Sequence of chain 1.B:
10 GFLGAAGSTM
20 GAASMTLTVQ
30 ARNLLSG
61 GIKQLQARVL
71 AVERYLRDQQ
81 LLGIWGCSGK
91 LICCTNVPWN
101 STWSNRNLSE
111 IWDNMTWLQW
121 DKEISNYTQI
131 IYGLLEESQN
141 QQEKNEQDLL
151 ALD

This protein binds this small molecule.
Small molecule (SMILES): CC(=O)N[C@@H]1[C@@H](O)[C@H](O)[C@@H](CO)O[C@H]1O

Binding-site contacts:
Ligand atom C5 contacts residue ASN100 of chain 1.B at 3.8 Å.
Ligand atom O5 contacts residue ASN100 of chain 1.B at 2.5 Å (h-bond).
Ligand atom C7 contacts residue ASN100 of chain 1.B at 3.3 Å.
Ligand atom N2 contacts residue ASN100 of chain 1.B at 3.0 Å (h-bond).
Ligand atom O7 contacts residue ASN100 of chain 1.B at 3.2 Å (h-bond).
Ligand atom C3 contacts residue ASN100 of chain 1.B at 3.9 Å.
Ligand atom O6 contacts residue THR102 of chain 1.B at 4.2 Å.
Ligand atom O5 contacts residue THR102 of chain 1.B at 3.8 Å.
Ligand atom C4 contacts residue ASN100 of chain 1.B at 4.3 Å.
Ligand atom C1 contacts residue THR102 of chain 1.B at 3.9 Å.
Ligand atom C8 contacts residue ASN100 of chain 1.B at 4.2 Å.
Ligand atom C2 contacts residue ASN100 of chain 1.B at 2.5 Å.
Ligand atom C1 contacts residue ASN100 of chain 1.B at 1.5 Å.